Sequence of chain 1.A:
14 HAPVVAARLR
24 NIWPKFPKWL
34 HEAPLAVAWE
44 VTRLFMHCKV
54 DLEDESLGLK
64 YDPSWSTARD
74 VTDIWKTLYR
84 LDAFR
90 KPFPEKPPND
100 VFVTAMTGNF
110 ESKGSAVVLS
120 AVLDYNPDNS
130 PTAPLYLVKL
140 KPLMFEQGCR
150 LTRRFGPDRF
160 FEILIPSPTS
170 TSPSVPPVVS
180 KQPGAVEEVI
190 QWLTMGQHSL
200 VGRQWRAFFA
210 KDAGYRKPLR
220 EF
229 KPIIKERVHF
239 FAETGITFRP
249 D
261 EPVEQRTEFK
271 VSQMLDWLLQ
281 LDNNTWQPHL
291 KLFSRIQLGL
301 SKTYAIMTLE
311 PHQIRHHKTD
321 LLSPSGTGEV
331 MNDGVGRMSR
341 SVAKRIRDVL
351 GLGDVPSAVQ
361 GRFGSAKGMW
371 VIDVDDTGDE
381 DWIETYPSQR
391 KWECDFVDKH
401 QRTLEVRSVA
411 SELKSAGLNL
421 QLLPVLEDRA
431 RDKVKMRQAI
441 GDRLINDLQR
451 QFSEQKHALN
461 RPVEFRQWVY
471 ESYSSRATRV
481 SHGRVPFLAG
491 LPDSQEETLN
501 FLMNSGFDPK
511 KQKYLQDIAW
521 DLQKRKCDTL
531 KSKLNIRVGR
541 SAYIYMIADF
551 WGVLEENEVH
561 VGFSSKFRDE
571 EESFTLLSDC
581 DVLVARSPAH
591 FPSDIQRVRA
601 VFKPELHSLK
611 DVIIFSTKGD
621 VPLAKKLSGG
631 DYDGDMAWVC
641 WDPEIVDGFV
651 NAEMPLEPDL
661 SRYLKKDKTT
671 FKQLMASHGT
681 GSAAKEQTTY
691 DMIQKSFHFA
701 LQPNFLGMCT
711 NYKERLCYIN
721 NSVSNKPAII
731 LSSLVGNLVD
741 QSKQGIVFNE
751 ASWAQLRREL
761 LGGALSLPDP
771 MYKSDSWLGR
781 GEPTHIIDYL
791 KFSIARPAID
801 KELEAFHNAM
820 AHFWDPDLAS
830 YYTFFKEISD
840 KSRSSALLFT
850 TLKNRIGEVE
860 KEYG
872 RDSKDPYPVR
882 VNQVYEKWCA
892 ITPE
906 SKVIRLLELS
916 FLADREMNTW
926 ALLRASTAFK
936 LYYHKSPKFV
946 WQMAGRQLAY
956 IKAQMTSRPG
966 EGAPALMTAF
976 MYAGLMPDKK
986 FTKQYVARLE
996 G

This protein binds this small molecule.
Small molecule (SMILES): Nc1ccn([C@@H]2O[C@H](CO[P](=O)(O)O[C@H]3[C@@H](O)[C@H](n4ccc(N)nc4=O)O[C@@H]3CO[P](=O)(O)O[C@H]3[C@@H](O)[C@H](n4cnc5c(N)ncnc54)O[C@@H]3CO[P](=O)(O)O[C@H]3[C@@H](O)[C@H](n4cnc5c(=O)nc(N)[nH]c54)O[C@@H]3CO[P](=O)(O)O[C@H]3[C@@H](O)[C@H](n4ccc(N)nc4=O)O[C@@H]3CO[P](=O)(O)O[C@H]3[C@@H](O)[C@H](n4ccc(N)nc4=O)O[C@@H]3CO[P](=O)(O)O[C@H]3[C@@H](O)[C@H](n4ccc(=O)[nH]c4=O)O[C@@H]3CO)[C@@H](O)[C@H]2O)c(=O)n1

Binding-site contacts:
Ligand atom O2' contacts residue LYS302 of chain 1.A at 3.5 Å.
Ligand atom C2 contacts residue ARG407 of chain 1.A at 3.1 Å.
Ligand atom O3' contacts residue GLN360 of chain 1.A at 3.3 Å (h-bond).
Ligand atom OP1 contacts residue ARG362 of chain 1.A at 3.1 Å (salt-bridge).
Ligand atom N3 contacts residue ARG407 of chain 1.A at 3.2 Å (salt-bridge).
Ligand atom OP1 contacts residue LYS367 of chain 1.A at 3.4 Å.
Ligand atom O2' contacts residue ASP635 of chain 1.A at 2.6 Å (salt-bridge).
Ligand atom O2' contacts residue LYS302 of chain 1.A at 2.9 Å (salt-bridge).
Ligand atom C2' contacts residue ASP635 of chain 1.A at 3.6 Å.
Ligand atom OP1 contacts residue GLN297 of chain 1.A at 3.1 Å (h-bond).
Ligand atom OP1 contacts residue ARG235 of chain 1.A at 3.5 Å (salt-bridge).
Ligand atom N3 contacts residue ZAN1 of chain 1.J at 3.5 Å (h-bond).
Ligand atom OP1 contacts residue ARG235 of chain 1.A at 2.8 Å (salt-bridge).
Ligand atom C2' contacts residue ZAN1 of chain 1.J at 3.2 Å.
Ligand atom OP2 contacts residue ARG235 of chain 1.A at 3.0 Å (salt-bridge).
Ligand atom OP1 contacts residue LEU163 of chain 1.A at 3.6 Å.
Ligand atom OP1 contacts residue SER301 of chain 1.A at 2.6 Å (h-bond).
Ligand atom C3' contacts residue ASP635 of chain 1.A at 3.6 Å.
Ligand atom OP2 contacts residue ARG235 of chain 1.A at 3.4 Å (salt-bridge).
Ligand atom O3' contacts residue CA1 of chain 1.G at 2.3 Å.
Ligand atom O3' contacts residue LYS302 of chain 1.A at 3.2 Å (salt-bridge).
Ligand atom O2' contacts residue GLU145 of chain 1.A at 3.2 Å (salt-bridge).
Ligand atom O4' contacts residue ARG407 of chain 1.A at 3.3 Å (salt-bridge).
Ligand atom N4 contacts residue ZAN1 of chain 1.J at 3.5 Å (h-bond).
Ligand atom O2' contacts residue GLN360 of chain 1.A at 3.2 Å (h-bond).
Ligand atom O5' contacts residue ARG235 of chain 1.A at 3.5 Å (salt-bridge).
Ligand atom C4 contacts residue ZAN1 of chain 1.J at 3.4 Å.
Ligand atom O3' contacts residue ZAN1 of chain 1.J at 2.7 Å (h-bond).
Ligand atom O3' contacts residue ASP633 of chain 1.A at 3.4 Å (salt-bridge).
Ligand atom C4' contacts residue ARG407 of chain 1.A at 3.6 Å.
Ligand atom O5' contacts residue LYS302 of chain 1.A at 3.3 Å (salt-bridge).
Ligand atom OP1 contacts residue ARG215 of chain 1.A at 3.4 Å (salt-bridge).
Ligand atom O3' contacts residue ARG362 of chain 1.A at 3.4 Å (salt-bridge).
Ligand atom C3' contacts residue ZAN1 of chain 1.J at 3.2 Å.
Ligand atom OP2 contacts residue ARG215 of chain 1.A at 2.5 Å (salt-bridge).
Ligand atom O2' contacts residue ARG586 of chain 1.A at 3.0 Å (salt-bridge).
Ligand atom O5' contacts residue ARG215 of chain 1.A at 3.6 Å (salt-bridge).
Ligand atom O3' contacts residue ASP635 of chain 1.A at 3.0 Å (salt-bridge).
Ligand atom P contacts residue ARG235 of chain 1.A at 3.1 Å.
Ligand atom C3' contacts residue CA1 of chain 1.G at 3.6 Å.